The small molecule below binds the protein below.
Small molecule (SMILES): CC(=O)N[C@@H]1[C@@H](O)[C@H](O)[C@@H](CO)O[C@H]1O

Binding-site contacts:
Ligand atom C4 contacts residue ASN241 of chain 3.A at 4.2 Å.
Ligand atom O6 contacts residue LEU246 of chain 3.A at 4.4 Å.
Ligand atom O5 contacts residue GLY237 of chain 3.A at 4.2 Å.
Ligand atom C7 contacts residue ASN241 of chain 3.A at 3.6 Å.
Ligand atom C3 contacts residue GLY237 of chain 3.A at 3.5 Å.
Ligand atom O5 contacts residue ARG239 of chain 3.A at 4.0 Å.
Ligand atom O6 contacts residue ASN241 of chain 3.A at 3.8 Å.
Ligand atom C3 contacts residue ASN241 of chain 3.A at 3.8 Å.
Ligand atom O5 contacts residue ASN241 of chain 3.A at 2.4 Å (h-bond).
Ligand atom C2 contacts residue GLY237 of chain 3.A at 3.3 Å.
Ligand atom N2 contacts residue ASN241 of chain 3.A at 2.9 Å (h-bond).
Ligand atom C2 contacts residue ASN241 of chain 3.A at 2.4 Å.
Ligand atom O4 contacts residue GLY237 of chain 3.A at 4.5 Å.
Ligand atom C4 contacts residue GLY237 of chain 3.A at 3.5 Å.
Ligand atom O6 contacts residue ARG239 of chain 3.A at 4.2 Å.
Ligand atom O7 contacts residue ASN241 of chain 3.A at 4.4 Å.
Ligand atom C5 contacts residue GLY237 of chain 3.A at 4.5 Å.
Ligand atom O3 contacts residue GLY237 of chain 3.A at 3.2 Å (h-bond).
Ligand atom C1 contacts residue GLY237 of chain 3.A at 4.3 Å.
Ligand atom C5 contacts residue ASN241 of chain 3.A at 3.7 Å.
Ligand atom C8 contacts residue ASN241 of chain 3.A at 3.9 Å.
Ligand atom N2 contacts residue GLY237 of chain 3.A at 4.0 Å.
Ligand atom C1 contacts residue ASN241 of chain 3.A at 1.4 Å.
Ligand atom C6 contacts residue ASN241 of chain 3.A at 4.5 Å.
Ligand atom O3 contacts residue SER236 of chain 3.A at 3.9 Å.

Sequence of chain 3.A:
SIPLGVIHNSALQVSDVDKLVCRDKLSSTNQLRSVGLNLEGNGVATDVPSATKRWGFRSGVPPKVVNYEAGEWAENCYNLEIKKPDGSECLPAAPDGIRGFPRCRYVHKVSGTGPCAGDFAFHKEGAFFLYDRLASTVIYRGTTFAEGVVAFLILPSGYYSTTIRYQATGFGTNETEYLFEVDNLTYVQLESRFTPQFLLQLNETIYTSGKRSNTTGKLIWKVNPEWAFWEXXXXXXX